Binding-site contacts:
Ligand atom CZ contacts residue GLU13 of chain 1.N at 2.7 Å.
Ligand atom N contacts residue HIS5 of chain 1.N at 3.3 Å.
Ligand atom C contacts residue HIS10 of chain 1.N at 3.5 Å.
Ligand atom NH1 contacts residue GLU13 of chain 1.N at 3.1 Å (salt-bridge).
Ligand atom NE contacts residue TYR16 of chain 1.J at 3.9 Å.
Ligand atom CD contacts residue LEU17 of chain 1.J at 4.1 Å (hydrophobic).
Ligand atom NE contacts residue SER9 of chain 1.L at 3.5 Å (h-bond).
Ligand atom C contacts residue HIS5 of chain 1.N at 3.6 Å.
Ligand atom CB contacts residue HIS10 of chain 1.N at 3.6 Å.
Ligand atom O contacts residue LEU6 of chain 1.N at 3.6 Å.
Ligand atom NH2 contacts residue HIS10 of chain 1.N at 3.8 Å.
Ligand atom O contacts residue HIS5 of chain 1.N at 3.0 Å (h-bond).
Ligand atom O contacts residue CYS7 of chain 1.N at 2.7 Å (h-bond).
Ligand atom NH1 contacts residue ALA14 of chain 1.N at 4.1 Å.
Ligand atom CZ contacts residue HIS10 of chain 1.N at 3.5 Å.
Ligand atom OXT contacts residue CYS7 of chain 1.N at 4.2 Å.
Ligand atom NE contacts residue LEU17 of chain 1.J at 4.0 Å.
Ligand atom CD contacts residue HIS10 of chain 1.N at 3.5 Å.
Ligand atom OXT contacts residue HIS10 of chain 1.N at 3.7 Å.
Ligand atom CA contacts residue HIS5 of chain 1.N at 3.8 Å.
Ligand atom O contacts residue HIS10 of chain 1.N at 3.9 Å.
Ligand atom NH2 contacts residue LEU17 of chain 1.J at 3.9 Å.
Ligand atom CB contacts residue HIS5 of chain 1.N at 3.2 Å.
Ligand atom NH1 contacts residue LEU6 of chain 1.N at 3.7 Å.
Ligand atom NE contacts residue LEU6 of chain 1.N at 4.3 Å.
Ligand atom CZ contacts residue SER9 of chain 1.L at 4.0 Å.
Ligand atom NH2 contacts residue SER9 of chain 1.L at 3.7 Å.
Ligand atom NH2 contacts residue GLU13 of chain 1.N at 2.2 Å (salt-bridge).
Ligand atom CG contacts residue HIS10 of chain 1.N at 3.6 Å.
Ligand atom NE contacts residue HIS10 of chain 1.N at 3.3 Å (h-bond).
Ligand atom NH1 contacts residue HIS10 of chain 1.N at 2.7 Å (h-bond).
Ligand atom CA contacts residue HIS10 of chain 1.N at 3.5 Å.
Ligand atom CG contacts residue SER9 of chain 1.L at 4.3 Å.
Ligand atom CD contacts residue LEU6 of chain 1.N at 3.4 Å (hydrophobic).
Ligand atom CD contacts residue TYR16 of chain 1.J at 4.1 Å (hydrophobic).
Ligand atom NH1 contacts residue LEU17 of chain 1.J at 3.6 Å.
Ligand atom NE contacts residue GLU13 of chain 1.N at 3.6 Å.
Ligand atom C contacts residue CYS7 of chain 1.N at 3.9 Å (hydrophobic).
Ligand atom CB contacts residue LEU6 of chain 1.N at 4.2 Å (hydrophobic).
Ligand atom CZ contacts residue LEU17 of chain 1.J at 3.8 Å (hydrophobic).

Sequence of chain 1.L:
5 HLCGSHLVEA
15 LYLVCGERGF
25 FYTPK

Sequence of chain 1.N:
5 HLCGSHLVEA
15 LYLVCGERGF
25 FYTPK

A small-molecule ligand and the protein it binds are described below.
Small molecule (SMILES): NC(=[NH2+])NCCC[C@H](N)C(=O)O

Sequence of chain 1.J:
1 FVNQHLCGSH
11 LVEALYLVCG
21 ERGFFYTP